This protein binds this small molecule.
Small molecule (SMILES): O=P(O)(O)OC[C@H]1O[C@@](CO)(OP(=O)(O)O)[C@@H](O)[C@@H]1O

Sequence of chain 1.B:
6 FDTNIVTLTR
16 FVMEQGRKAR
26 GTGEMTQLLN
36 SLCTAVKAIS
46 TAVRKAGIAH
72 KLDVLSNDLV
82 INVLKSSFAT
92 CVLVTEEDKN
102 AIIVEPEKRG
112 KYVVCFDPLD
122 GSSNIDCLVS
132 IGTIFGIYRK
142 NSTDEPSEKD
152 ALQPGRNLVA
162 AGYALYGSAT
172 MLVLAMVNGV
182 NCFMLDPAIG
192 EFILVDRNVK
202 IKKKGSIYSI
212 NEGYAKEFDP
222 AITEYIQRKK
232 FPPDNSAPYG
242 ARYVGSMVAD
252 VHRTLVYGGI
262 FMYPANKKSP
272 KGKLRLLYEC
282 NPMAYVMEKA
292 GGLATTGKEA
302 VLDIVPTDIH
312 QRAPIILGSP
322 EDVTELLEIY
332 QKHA

Sequence of chain 1.A:
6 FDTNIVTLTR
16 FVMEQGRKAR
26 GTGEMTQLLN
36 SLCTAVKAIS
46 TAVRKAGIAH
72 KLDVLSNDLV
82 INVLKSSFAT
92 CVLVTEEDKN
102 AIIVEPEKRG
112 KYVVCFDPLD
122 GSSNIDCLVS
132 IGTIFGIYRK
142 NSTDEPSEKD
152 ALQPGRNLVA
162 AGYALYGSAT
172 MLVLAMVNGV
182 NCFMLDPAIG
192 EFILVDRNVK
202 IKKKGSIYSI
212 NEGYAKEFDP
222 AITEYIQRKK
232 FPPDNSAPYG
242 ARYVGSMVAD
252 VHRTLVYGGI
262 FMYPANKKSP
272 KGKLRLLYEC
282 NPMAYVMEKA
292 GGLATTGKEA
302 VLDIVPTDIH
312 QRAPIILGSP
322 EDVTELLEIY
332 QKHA

Binding-site contacts:
Ligand atom O1P contacts residue ASN125 of chain 1.B at 3.2 Å (h-bond).
Ligand atom P1 contacts residue SER124 of chain 1.B at 3.7 Å.
Ligand atom O2P contacts residue SER123 of chain 1.B at 3.5 Å (h-bond).
Ligand atom O4 contacts residue MET248 of chain 1.B at 3.0 Å (h-bond).
Ligand atom O5 contacts residue LYS274 of chain 1.B at 3.1 Å (salt-bridge).
Ligand atom O2 contacts residue GLY246 of chain 1.B at 3.9 Å.
Ligand atom C4 contacts residue MET248 of chain 1.B at 3.4 Å (hydrophobic).
Ligand atom C1 contacts residue LYS274 of chain 1.B at 3.9 Å.
Ligand atom P2 contacts residue ASN212 of chain 1.B at 3.9 Å.
Ligand atom C3 contacts residue MET248 of chain 1.B at 3.6 Å (hydrophobic).
Ligand atom O1 contacts residue GLY122 of chain 1.B at 3.8 Å.
Ligand atom O2P contacts residue SER124 of chain 1.B at 3.9 Å.
Ligand atom O5P contacts residue TYR244 of chain 1.B at 2.6 Å (h-bond).
Ligand atom O6P contacts residue ASN212 of chain 1.B at 3.9 Å.
Ligand atom C4 contacts residue GLY246 of chain 1.B at 3.8 Å.
Ligand atom P1 contacts residue GLY122 of chain 1.B at 3.7 Å.
Ligand atom O6 contacts residue TYR264 of chain 1.B at 3.9 Å.
Ligand atom O3 contacts residue SER247 of chain 1.B at 3.7 Å.
Ligand atom C6 contacts residue GLY246 of chain 1.B at 3.9 Å.
Ligand atom O2 contacts residue GLY122 of chain 1.B at 3.5 Å.
Ligand atom C6 contacts residue TYR244 of chain 1.B at 3.6 Å (hydrophobic).
Ligand atom O6 contacts residue LYS274 of chain 1.B at 3.5 Å (salt-bridge).
Ligand atom O3 contacts residue GLY122 of chain 1.B at 3.4 Å (h-bond).
Ligand atom O1 contacts residue GLU280 of chain 1.B at 3.3 Å (salt-bridge).
Ligand atom P2 contacts residue TYR244 of chain 1.B at 3.9 Å.
Ligand atom O3 contacts residue ASP121 of chain 1.B at 2.8 Å (salt-bridge).
Ligand atom O4P contacts residue TYR215 of chain 1.B at 2.9 Å (h-bond).
Ligand atom O4P contacts residue TYR264 of chain 1.B at 2.8 Å (h-bond).
Ligand atom O3P contacts residue LYS274 of chain 1.B at 3.0 Å (salt-bridge).
Ligand atom O5P contacts residue TYR264 of chain 1.B at 3.9 Å.
Ligand atom O2P contacts residue GLY122 of chain 1.B at 3.2 Å.
Ligand atom O1P contacts residue GLY122 of chain 1.B at 3.8 Å.
Ligand atom O1 contacts residue ASP121 of chain 1.B at 3.5 Å (salt-bridge).
Ligand atom O1P contacts residue SER124 of chain 1.B at 2.6 Å (h-bond).
Ligand atom O6P contacts residue ARG243 of chain 1.A at 2.9 Å (salt-bridge).
Ligand atom O3 contacts residue MET248 of chain 1.B at 2.9 Å (h-bond).
Ligand atom C3 contacts residue ASP121 of chain 1.B at 3.6 Å.
Ligand atom O5P contacts residue ARG243 of chain 1.A at 3.5 Å (salt-bridge).
Ligand atom O4 contacts residue SER247 of chain 1.B at 3.6 Å.
Ligand atom O5P contacts residue ASN212 of chain 1.B at 3.0 Å (h-bond).